A small-molecule ligand and the protein it binds are described below.
Small molecule (SMILES): CC(=O)N[C@@H]1[C@@H](O)[C@H](O[C@@H]2O[C@H](CO[C@]3(C(=O)O)C[C@H](O)[C@@H](NC(C)=O)[C@H]([C@H](O)[C@H](O)CO)O3)[C@H](O)[C@H](O)[C@H]2O)[C@@H](CO)O[C@H]1O

Sequence of chain 46.B:
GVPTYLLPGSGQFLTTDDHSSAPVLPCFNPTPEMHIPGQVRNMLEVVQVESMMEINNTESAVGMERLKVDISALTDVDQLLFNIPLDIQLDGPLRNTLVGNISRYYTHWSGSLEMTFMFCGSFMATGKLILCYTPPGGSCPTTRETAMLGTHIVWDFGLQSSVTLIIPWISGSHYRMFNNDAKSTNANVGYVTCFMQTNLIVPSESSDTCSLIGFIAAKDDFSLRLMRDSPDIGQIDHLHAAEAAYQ

Binding-site contacts:
Ligand atom C11 contacts residue ASP232 of chain 46.B at 3.4 Å.
Ligand atom C8 contacts residue ASN180 of chain 46.B at 3.0 Å.
Ligand atom C7 contacts residue ASN180 of chain 46.B at 3.5 Å.
Ligand atom O4 contacts residue ASP91 of chain 46.B at 2.4 Å (salt-bridge).
Ligand atom O4 contacts residue ASP232 of chain 46.B at 2.9 Å (salt-bridge).
Ligand atom O7 contacts residue PRO274 of chain 46.A at 3.5 Å.
Ligand atom O3 contacts residue PRO274 of chain 46.A at 3.6 Å.
Ligand atom C4 contacts residue ASP232 of chain 46.B at 3.5 Å.
Ligand atom C4 contacts residue ARG104 of chain 46.B at 3.7 Å.
Ligand atom O6 contacts residue ASP91 of chain 46.B at 3.2 Å.
Ligand atom C5 contacts residue PRO231 of chain 46.B at 3.4 Å (hydrophobic).
Ligand atom C4 contacts residue ASN275 of chain 46.A at 3.7 Å.
Ligand atom C1 contacts residue ARG104 of chain 46.B at 3.4 Å.
Ligand atom O7 contacts residue LYS270 of chain 46.A at 3.4 Å (salt-bridge).
Ligand atom N5 contacts residue PRO231 of chain 46.B at 2.6 Å (h-bond).
Ligand atom C10 contacts residue ASP232 of chain 46.B at 3.6 Å.
Ligand atom C3 contacts residue ARG95 of chain 46.B at 3.8 Å.
Ligand atom O4 contacts residue ASN275 of chain 46.A at 2.8 Å (h-bond).
Ligand atom C4 contacts residue PRO231 of chain 46.B at 3.4 Å (hydrophobic).
Ligand atom C3 contacts residue PRO274 of chain 46.A at 3.7 Å (hydrophobic).
Ligand atom O10 contacts residue ASN275 of chain 46.A at 2.7 Å (h-bond).
Ligand atom C10 contacts residue ASN275 of chain 46.A at 3.2 Å.
Ligand atom O3 contacts residue GLY282 of chain 46.A at 3.3 Å.
Ligand atom O6 contacts residue PRO274 of chain 46.A at 3.8 Å.
Ligand atom C10 contacts residue LYS270 of chain 46.A at 3.6 Å.
Ligand atom C4 contacts residue PRO274 of chain 46.A at 3.8 Å (hydrophobic).
Ligand atom C11 contacts residue ILE233 of chain 46.B at 3.5 Å (hydrophobic).
Ligand atom O4 contacts residue ARG95 of chain 46.B at 3.3 Å (salt-bridge).
Ligand atom O1B contacts residue ASP91 of chain 46.B at 3.8 Å.
Ligand atom C11 contacts residue GLY234 of chain 46.B at 3.7 Å.
Ligand atom C11 contacts residue PRO231 of chain 46.B at 3.5 Å (hydrophobic).
Ligand atom O10 contacts residue LYS270 of chain 46.A at 3.0 Å (salt-bridge).
Ligand atom C10 contacts residue PRO231 of chain 46.B at 3.5 Å (hydrophobic).
Ligand atom C3 contacts residue ARG104 of chain 46.B at 3.8 Å.
Ligand atom N5 contacts residue ASN275 of chain 46.A at 3.5 Å (h-bond).
Ligand atom O7 contacts residue ASN180 of chain 46.B at 3.2 Å (h-bond).
Ligand atom C5 contacts residue ASN275 of chain 46.A at 3.5 Å.
Ligand atom C4 contacts residue ASP91 of chain 46.B at 3.4 Å.
Ligand atom O4 contacts residue PRO231 of chain 46.B at 3.8 Å.
Ligand atom O1B contacts residue ARG104 of chain 46.B at 2.4 Å (salt-bridge).

Sequence of chain 46.A:
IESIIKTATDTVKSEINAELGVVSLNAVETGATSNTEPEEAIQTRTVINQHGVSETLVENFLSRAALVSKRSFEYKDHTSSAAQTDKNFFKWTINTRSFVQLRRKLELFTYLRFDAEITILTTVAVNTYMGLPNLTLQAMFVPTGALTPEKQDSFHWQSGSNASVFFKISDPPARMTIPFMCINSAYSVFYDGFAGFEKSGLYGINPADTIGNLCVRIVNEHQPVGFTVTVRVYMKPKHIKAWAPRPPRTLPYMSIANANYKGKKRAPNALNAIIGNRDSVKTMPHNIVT